A small-molecule ligand and the protein it binds are described below.
Small molecule (SMILES): CC[C@H](C)[C@H](NC(=O)[C@H](C)NC(=O)[C@H](CCC(=O)O)NC(=O)[C@H](Cc1ccccc1)NC(=O)[C@@H](N)CC(=O)O)C(=O)N1CCC[C@H]1C(=O)N[C@@H](C)C(=O)N[C@@H](CCC(=O)O)C(=O)N[C@H](C=O)Cc1ccc(O[S@TB13](=O)(=O)O)cc1

Binding-site contacts:
Ligand atom CG contacts residue THR69 of chain 1.B at 3.7 Å.
Ligand atom CE2 contacts residue TYR71 of chain 1.B at 3.6 Å (hydrophobic).
Ligand atom CD contacts residue TYR71 of chain 1.B at 3.4 Å (hydrophobic).
Ligand atom CA contacts residue GLN24 of chain 1.B at 3.5 Å.
Ligand atom CG2 contacts residue ARG62 of chain 1.B at 3.5 Å.
Ligand atom CG1 contacts residue GLN24 of chain 1.B at 3.1 Å.
Ligand atom CA contacts residue THR69 of chain 1.B at 3.7 Å.
Ligand atom CZ contacts residue LEU26 of chain 1.B at 3.3 Å (hydrophobic).
Ligand atom O3 contacts residue TYR71 of chain 1.B at 3.6 Å.
Ligand atom OD2 contacts residue THR69 of chain 1.B at 3.6 Å.
Ligand atom CZ contacts residue ARG68 of chain 1.B at 3.4 Å.
Ligand atom O contacts residue THR69 of chain 1.B at 3.8 Å.
Ligand atom N contacts residue THR69 of chain 1.B at 2.9 Å (h-bond).
Ligand atom C contacts residue GLN24 of chain 1.B at 3.8 Å.
Ligand atom CG contacts residue TYR71 of chain 1.B at 3.3 Å (hydrophobic).
Ligand atom CA contacts residue THR69 of chain 1.B at 3.6 Å.
Ligand atom CE1 contacts residue ARG68 of chain 1.B at 3.5 Å.
Ligand atom CD2 contacts residue ARG68 of chain 1.B at 3.2 Å.
Ligand atom N contacts residue GLN24 of chain 1.B at 3.0 Å (h-bond).
Ligand atom CE1 contacts residue LEU26 of chain 1.B at 3.5 Å (hydrophobic).
Ligand atom CB contacts residue THR69 of chain 1.B at 3.4 Å.
Ligand atom OD1 contacts residue THR69 of chain 1.B at 3.6 Å.
Ligand atom OD2 contacts residue ARG68 of chain 1.B at 2.9 Å (salt-bridge).
Ligand atom CB contacts residue ILE78 of chain 1.B at 3.8 Å (hydrophobic).
Ligand atom CG2 contacts residue ILE78 of chain 1.B at 3.5 Å (hydrophobic).
Ligand atom CD2 contacts residue ILE78 of chain 1.B at 3.8 Å (hydrophobic).
Ligand atom CB contacts residue TYR71 of chain 1.B at 3.6 Å (hydrophobic).
Ligand atom OE2 contacts residue ARG70 of chain 1.B at 3.7 Å.
Ligand atom CD1 contacts residue LEU60 of chain 1.B at 3.4 Å (hydrophobic).
Ligand atom O3 contacts residue LYS77 of chain 1.B at 3.7 Å.
Ligand atom O2 contacts residue TYR71 of chain 1.B at 2.3 Å (h-bond).
Ligand atom O2 contacts residue GLU76 of chain 1.B at 3.7 Å.
Ligand atom CE2 contacts residue ARG68 of chain 1.B at 2.8 Å.
Ligand atom OH contacts residue TYR71 of chain 1.B at 3.3 Å (h-bond).
Ligand atom O contacts residue THR69 of chain 1.B at 3.7 Å.
Ligand atom S contacts residue TYR71 of chain 1.B at 3.2 Å (h-bond).
Ligand atom CD2 contacts residue THR69 of chain 1.B at 3.6 Å.
Ligand atom C contacts residue THR69 of chain 1.B at 3.8 Å.
Ligand atom CD2 contacts residue PHE19 of chain 1.B at 3.8 Å (hydrophobic).
Ligand atom CB contacts residue ARG70 of chain 1.B at 3.8 Å.

Sequence of chain 1.B:
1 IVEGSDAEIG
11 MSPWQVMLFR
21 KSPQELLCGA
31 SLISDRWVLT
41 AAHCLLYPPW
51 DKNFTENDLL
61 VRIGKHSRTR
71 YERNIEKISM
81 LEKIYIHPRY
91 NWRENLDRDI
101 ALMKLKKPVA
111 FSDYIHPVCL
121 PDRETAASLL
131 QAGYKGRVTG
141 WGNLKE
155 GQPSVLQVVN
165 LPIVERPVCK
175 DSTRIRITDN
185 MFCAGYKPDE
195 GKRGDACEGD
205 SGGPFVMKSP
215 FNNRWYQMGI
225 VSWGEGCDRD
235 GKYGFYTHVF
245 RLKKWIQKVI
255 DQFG